Sequence of chain 2.B:
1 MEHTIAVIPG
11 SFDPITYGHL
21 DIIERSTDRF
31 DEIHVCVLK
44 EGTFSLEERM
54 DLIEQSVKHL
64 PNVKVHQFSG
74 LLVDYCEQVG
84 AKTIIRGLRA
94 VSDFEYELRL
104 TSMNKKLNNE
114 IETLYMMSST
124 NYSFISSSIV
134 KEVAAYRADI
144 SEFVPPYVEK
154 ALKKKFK

Binding-site contacts:
Ligand atom C22 contacts residue GLY73 of chain 2.A at 3.5 Å.
Ligand atom C17 contacts residue GLU135 of chain 2.B at 4.0 Å.
Ligand atom C22 contacts residue TYR139 of chain 2.B at 3.6 Å (hydrophobic).
Ligand atom CL7 contacts residue LEU38 of chain 2.A at 4.0 Å.
Ligand atom C14 contacts residue LEU103 of chain 2.A at 4.0 Å (hydrophobic).
Ligand atom O2 contacts residue PRO9 of chain 2.A at 3.9 Å.
Ligand atom O20 contacts residue LEU74 of chain 2.A at 3.7 Å.
Ligand atom C14 contacts residue MET106 of chain 2.A at 3.8 Å (hydrophobic).
Ligand atom C11 contacts residue ASN107 of chain 2.A at 4.0 Å.
Ligand atom C16 contacts residue LEU74 of chain 2.A at 3.6 Å (hydrophobic).
Ligand atom C22 contacts residue LEU75 of chain 2.A at 3.9 Å (hydrophobic).
Ligand atom C30 contacts residue GLY73 of chain 2.A at 3.2 Å.
Ligand atom C1 contacts residue LEU75 of chain 2.A at 3.9 Å (hydrophobic).
Ligand atom C30 contacts residue LEU75 of chain 2.A at 3.5 Å (hydrophobic).
Ligand atom N10 contacts residue ASN107 of chain 2.A at 3.3 Å (h-bond).
Ligand atom CL9 contacts residue PHE71 of chain 2.A at 3.6 Å.
Ligand atom C19 contacts residue LEU74 of chain 2.A at 4.0 Å (hydrophobic).
Ligand atom C23 contacts residue LEU75 of chain 2.A at 3.9 Å (hydrophobic).
Ligand atom N10 contacts residue LEU75 of chain 2.A at 4.0 Å.
Ligand atom N21 contacts residue GLU135 of chain 2.B at 3.6 Å.
Ligand atom C14 contacts residue ASN107 of chain 2.A at 3.5 Å.
Ligand atom O20 contacts residue LEU75 of chain 2.A at 2.9 Å (h-bond).
Ligand atom C3 contacts residue LEU103 of chain 2.A at 3.9 Å (hydrophobic).
Ligand atom CL7 contacts residue VAL37 of chain 2.A at 4.0 Å.
Ligand atom C7 contacts residue TYR99 of chain 2.A at 4.0 Å (hydrophobic).
Ligand atom CL7 contacts residue PRO9 of chain 2.A at 3.5 Å.
Ligand atom CL7 contacts residue CYS36 of chain 2.A at 3.1 Å.
Ligand atom C15 contacts residue VAL136 of chain 2.B at 3.8 Å (hydrophobic).
Ligand atom O2 contacts residue ARG89 of chain 2.A at 3.7 Å.
Ligand atom O2 contacts residue LEU75 of chain 2.A at 3.6 Å.
Ligand atom C4 contacts residue LEU103 of chain 2.A at 4.0 Å (hydrophobic).
Ligand atom CL7 contacts residue GLY10 of chain 2.A at 4.0 Å.
Ligand atom C13 contacts residue LEU103 of chain 2.A at 3.5 Å (hydrophobic).
Ligand atom C1 contacts residue ASN107 of chain 2.A at 3.2 Å.
Ligand atom C16 contacts residue GLU135 of chain 2.B at 3.9 Å.
Ligand atom C23 contacts residue GLY73 of chain 2.A at 3.9 Å.
Ligand atom C19 contacts residue LEU75 of chain 2.A at 4.0 Å (hydrophobic).
Ligand atom C15 contacts residue MET106 of chain 2.A at 4.0 Å (hydrophobic).
Ligand atom N10 contacts residue LEU103 of chain 2.A at 4.0 Å.
Ligand atom C3 contacts residue LEU75 of chain 2.A at 3.8 Å (hydrophobic).

Sequence of chain 2.A:
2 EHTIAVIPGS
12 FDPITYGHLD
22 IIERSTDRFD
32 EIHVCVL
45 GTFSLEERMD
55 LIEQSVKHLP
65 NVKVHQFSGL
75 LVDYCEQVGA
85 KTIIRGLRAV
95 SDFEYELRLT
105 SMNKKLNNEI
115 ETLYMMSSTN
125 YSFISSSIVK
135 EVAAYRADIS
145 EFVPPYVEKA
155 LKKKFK

A protein and the small-molecule ligand that binds it are described below.
Small molecule (SMILES): COc1cc(OC)nc([C@@H]2CCCC[C@H]2C(=O)NCc2ccc(Cl)c(Cl)c2)n1